Sequence of chain 1.E:
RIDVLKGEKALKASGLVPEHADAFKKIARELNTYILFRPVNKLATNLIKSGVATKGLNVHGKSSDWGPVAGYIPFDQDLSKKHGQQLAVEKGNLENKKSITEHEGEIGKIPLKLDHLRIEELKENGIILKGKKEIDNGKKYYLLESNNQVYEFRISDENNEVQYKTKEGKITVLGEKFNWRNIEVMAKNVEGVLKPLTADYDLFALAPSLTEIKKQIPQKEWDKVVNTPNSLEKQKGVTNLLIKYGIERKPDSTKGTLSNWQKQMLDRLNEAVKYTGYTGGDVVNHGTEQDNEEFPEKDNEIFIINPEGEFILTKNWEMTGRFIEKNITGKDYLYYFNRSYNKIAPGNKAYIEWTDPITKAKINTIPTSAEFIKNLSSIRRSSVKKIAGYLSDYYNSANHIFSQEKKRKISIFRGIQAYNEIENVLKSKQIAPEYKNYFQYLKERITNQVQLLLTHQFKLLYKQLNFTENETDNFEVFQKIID

This small molecule binds to this protein.
Small molecule (SMILES): Nc1ncnc2c1ncn2[C@@H]1O[C@@H]2CO[P](=O)(O)O[C@H]2[C@H]1O

Binding-site contacts:
Ligand atom N1 contacts residue GLY288 of chain 1.E at 2.7 Å.
Ligand atom C4 contacts residue ASN293 of chain 1.E at 3.9 Å.
Ligand atom O1P contacts residue POP1 of chain 1.Y at 3.8 Å.
Ligand atom C2 contacts residue GLY288 of chain 1.E at 2.8 Å.
Ligand atom C8 contacts residue ASN293 of chain 1.E at 3.3 Å.
Ligand atom C6 contacts residue GLY288 of chain 1.E at 3.7 Å.
Ligand atom O1P contacts residue YB1 of chain 1.W at 3.1 Å.
Ligand atom N9 contacts residue ASN293 of chain 1.E at 3.2 Å (h-bond).
Ligand atom N1 contacts residue THR289 of chain 1.E at 2.8 Å (h-bond).
Ligand atom O3' contacts residue LEU58 of chain 1.E at 3.8 Å.
Ligand atom O5' contacts residue YB1 of chain 1.V at 3.6 Å.
Ligand atom O1P contacts residue YB1 of chain 1.V at 2.5 Å.
Ligand atom N1 contacts residue HIS287 of chain 1.E at 3.8 Å.
Ligand atom P contacts residue POP1 of chain 1.Y at 3.9 Å.
Ligand atom N6 contacts residue GLY288 of chain 1.E at 3.6 Å.
Ligand atom P contacts residue HIS61 of chain 1.E at 3.5 Å.
Ligand atom O2P contacts residue POP1 of chain 1.Y at 3.3 Å (h-bond).
Ligand atom O5' contacts residue POP1 of chain 1.Y at 3.8 Å.
Ligand atom C2 contacts residue GLU290 of chain 1.E at 3.7 Å.
Ligand atom O3' contacts residue HIS61 of chain 1.E at 2.7 Å.
Ligand atom O2' contacts residue HIS61 of chain 1.E at 3.5 Å.
Ligand atom N3 contacts residue HIS287 of chain 1.E at 3.3 Å.
Ligand atom C6 contacts residue THR289 of chain 1.E at 3.6 Å.
Ligand atom C1' contacts residue ASN293 of chain 1.E at 3.2 Å.
Ligand atom C3' contacts residue LEU58 of chain 1.E at 3.7 Å (hydrophobic).
Ligand atom C3' contacts residue HIS61 of chain 1.E at 3.6 Å.
Ligand atom O1P contacts residue ASP203 of chain 1.E at 3.8 Å.
Ligand atom P contacts residue YB1 of chain 1.V at 3.5 Å.
Ligand atom O1P contacts residue YB1 of chain 1.U at 3.4 Å.
Ligand atom O4' contacts residue ASN293 of chain 1.E at 3.2 Å (h-bond).
Ligand atom O2P contacts residue HIS61 of chain 1.E at 3.0 Å (h-bond).
Ligand atom C5' contacts residue YB1 of chain 1.V at 3.1 Å.
Ligand atom N6 contacts residue THR258 of chain 1.E at 2.7 Å (h-bond).
Ligand atom C2 contacts residue THR289 of chain 1.E at 3.1 Å.
Ligand atom C2' contacts residue HIS61 of chain 1.E at 3.8 Å.
Ligand atom C2 contacts residue HIS287 of chain 1.E at 3.2 Å.
Ligand atom C3' contacts residue YB1 of chain 1.V at 3.7 Å.
Ligand atom C2' contacts residue LEU58 of chain 1.E at 3.5 Å (hydrophobic).
Ligand atom N6 contacts residue ASP292 of chain 1.E at 3.5 Å.
Ligand atom C4 contacts residue HIS287 of chain 1.E at 3.9 Å.